Binding-site contacts:
Ligand atom C7 contacts residue ASN89 of chain 2.D at 3.3 Å.
Ligand atom C2 contacts residue ASN89 of chain 2.D at 2.5 Å.
Ligand atom O5 contacts residue SER91 of chain 2.D at 3.2 Å (h-bond).
Ligand atom C6 contacts residue SER91 of chain 2.D at 4.2 Å.
Ligand atom C1 contacts residue SER91 of chain 2.D at 3.6 Å.
Ligand atom O6 contacts residue SER91 of chain 2.D at 3.8 Å.
Ligand atom C4 contacts residue ASN89 of chain 2.D at 4.2 Å.
Ligand atom N2 contacts residue ASN89 of chain 2.D at 2.9 Å (h-bond).
Ligand atom C5 contacts residue ASN89 of chain 2.D at 3.7 Å.
Ligand atom C5 contacts residue SER91 of chain 2.D at 4.0 Å.
Ligand atom O5 contacts residue ASN89 of chain 2.D at 2.4 Å (h-bond).
Ligand atom C1 contacts residue ASN89 of chain 2.D at 1.4 Å.
Ligand atom C8 contacts residue ASN89 of chain 2.D at 4.4 Å.
Ligand atom O7 contacts residue ASN89 of chain 2.D at 3.3 Å (h-bond).
Ligand atom C3 contacts residue ASN89 of chain 2.D at 3.8 Å.

Sequence of chain 2.D:
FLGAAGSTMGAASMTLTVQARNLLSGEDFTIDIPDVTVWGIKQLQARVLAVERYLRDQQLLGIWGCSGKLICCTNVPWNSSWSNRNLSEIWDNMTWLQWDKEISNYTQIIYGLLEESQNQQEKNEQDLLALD

This small molecule binds to this protein.
Small molecule (SMILES): CC(=O)N[C@@H]1[C@@H](O)[C@H](O)[C@@H](CO)O[C@H]1O